Binding-site contacts:
Ligand atom C8 contacts residue PHE274 of chain 1.C at 3.5 Å (hydrophobic).
Ligand atom O5 contacts residue PHE274 of chain 1.C at 3.2 Å.
Ligand atom C5 contacts residue PHE274 of chain 1.C at 4.0 Å (hydrophobic).
Ligand atom C8 contacts residue ILE146 of chain 1.C at 3.7 Å (hydrophobic).
Ligand atom C3M contacts residue VAL145 of chain 1.C at 3.6 Å (hydrophobic).
Ligand atom C3M contacts residue ILE146 of chain 1.C at 4.2 Å (hydrophobic).
Ligand atom C4M contacts residue GLY142 of chain 1.C at 3.8 Å.
Ligand atom O3 contacts residue TYR278 of chain 1.C at 3.5 Å.
Ligand atom C17 contacts residue ALA125 of chain 1.C at 3.9 Å (hydrophobic).
Ligand atom C7 contacts residue ALA277 of chain 1.C at 4.0 Å (hydrophobic).
Ligand atom C1M contacts residue LEU294 of chain 1.C at 4.2 Å (hydrophobic).
Ligand atom C12 contacts residue MET124 of chain 1.C at 4.2 Å (hydrophobic).
Ligand atom C5 contacts residue ILE146 of chain 1.C at 3.5 Å (hydrophobic).
Ligand atom C2 contacts residue LEU149 of chain 1.C at 4.2 Å (hydrophobic).
Ligand atom O2 contacts residue LEU149 of chain 1.C at 3.4 Å.
Ligand atom O4 contacts residue PRO270 of chain 1.C at 3.3 Å.
Ligand atom C4M contacts residue PRO270 of chain 1.C at 3.8 Å (hydrophobic).
Ligand atom O2 contacts residue TYR278 of chain 1.C at 3.2 Å.
Ligand atom C3 contacts residue ILE146 of chain 1.C at 3.7 Å (hydrophobic).
Ligand atom O4 contacts residue LYS269 of chain 1.C at 4.0 Å.
Ligand atom O3 contacts residue VAL145 of chain 1.C at 4.2 Å.
Ligand atom C7 contacts residue ILE146 of chain 1.C at 4.2 Å (hydrophobic).
Ligand atom C2 contacts residue TYR278 of chain 1.C at 3.4 Å (hydrophobic).
Ligand atom C4 contacts residue PRO270 of chain 1.C at 3.4 Å (hydrophobic).
Ligand atom C3M contacts residue GLY142 of chain 1.C at 3.7 Å.
Ligand atom O5 contacts residue PRO270 of chain 1.C at 3.3 Å.
Ligand atom C4 contacts residue ILE146 of chain 1.C at 3.6 Å (hydrophobic).
Ligand atom C3 contacts residue TYR278 of chain 1.C at 3.5 Å (hydrophobic).
Ligand atom O2 contacts residue LEU281 of chain 1.C at 3.7 Å.
Ligand atom C6 contacts residue ILE146 of chain 1.C at 3.5 Å (hydrophobic).
Ligand atom O5 contacts residue ILE146 of chain 1.C at 4.1 Å.
Ligand atom C11 contacts residue PHE128 of chain 1.C at 4.2 Å (hydrophobic).
Ligand atom O2 contacts residue ILE146 of chain 1.C at 3.9 Å.
Ligand atom C10 contacts residue LEU294 of chain 1.C at 3.9 Å (hydrophobic).
Ligand atom C2 contacts residue ILE146 of chain 1.C at 3.6 Å (hydrophobic).
Ligand atom C20 contacts residue ALA125 of chain 1.C at 4.1 Å (hydrophobic).
Ligand atom C7 contacts residue PHE274 of chain 1.C at 3.7 Å (hydrophobic).
Ligand atom C1M contacts residue LEU149 of chain 1.C at 3.8 Å (hydrophobic).
Ligand atom C5 contacts residue PRO270 of chain 1.C at 3.6 Å (hydrophobic).
Ligand atom C1 contacts residue ILE146 of chain 1.C at 3.5 Å (hydrophobic).

This small molecule binds to this protein.
Small molecule (SMILES): COC1=C(OC)C(=O)C(C/C=C(\C)CC/C=C(\C)CC/C=C(\C)CC/C=C(\C)CC/C=C(\C)CC/C=C(\C)CC/C=C(\C)CC/C=C(\C)CC/C=C(\C)CCC=C(C)C)=C(C)C1=O

Sequence of chain 1.C:
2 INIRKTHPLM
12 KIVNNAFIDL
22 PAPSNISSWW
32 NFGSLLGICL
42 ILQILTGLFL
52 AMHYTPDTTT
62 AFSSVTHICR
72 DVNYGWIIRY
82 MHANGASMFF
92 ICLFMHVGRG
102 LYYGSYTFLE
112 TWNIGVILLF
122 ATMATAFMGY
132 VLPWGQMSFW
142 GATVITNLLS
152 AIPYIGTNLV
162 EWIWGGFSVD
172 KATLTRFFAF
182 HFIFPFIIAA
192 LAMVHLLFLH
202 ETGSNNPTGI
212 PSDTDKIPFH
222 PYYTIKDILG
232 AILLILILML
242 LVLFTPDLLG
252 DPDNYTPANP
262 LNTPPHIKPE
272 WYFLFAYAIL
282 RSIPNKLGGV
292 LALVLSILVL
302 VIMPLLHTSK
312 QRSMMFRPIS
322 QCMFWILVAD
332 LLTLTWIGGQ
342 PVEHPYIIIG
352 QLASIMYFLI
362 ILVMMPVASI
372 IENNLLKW